Binding-site contacts:
Ligand atom C6 contacts residue ILE200 of chain 1.B at 3.9 Å (hydrophobic).
Ligand atom C6 contacts residue ASN199 of chain 1.B at 3.4 Å.
Ligand atom O3' contacts residue ASN183 of chain 1.B at 2.9 Å.
Ligand atom N3 contacts residue LEU161 of chain 1.B at 3.4 Å.
Ligand atom N1 contacts residue ASN199 of chain 1.B at 3.2 Å (h-bond).
Ligand atom C1' contacts residue ASP181 of chain 1.B at 3.6 Å.
Ligand atom C5' contacts residue ARG39 of chain 1.B at 3.0 Å.
Ligand atom C8 contacts residue ALA36 of chain 1.B at 3.0 Å (hydrophobic).
Ligand atom O2' contacts residue LEU182 of chain 1.B at 3.2 Å (h-bond).
Ligand atom N1 contacts residue ILE200 of chain 1.B at 2.8 Å (h-bond).
Ligand atom C8 contacts residue GLY40 of chain 1.B at 3.7 Å.
Ligand atom N6 contacts residue ASN199 of chain 1.B at 2.9 Å (h-bond).
Ligand atom C3' contacts residue ARG39 of chain 1.B at 3.8 Å.
Ligand atom C2 contacts residue ASP198 of chain 1.B at 3.4 Å.
Ligand atom C2 contacts residue ILE200 of chain 1.B at 3.2 Å (hydrophobic).
Ligand atom O2' contacts residue ASP181 of chain 1.B at 2.9 Å (salt-bridge).
Ligand atom C2' contacts residue GLY40 of chain 1.B at 3.8 Å.
Ligand atom C2 contacts residue LEU161 of chain 1.B at 3.6 Å (hydrophobic).
Ligand atom C2' contacts residue ASP181 of chain 1.B at 3.5 Å.
Ligand atom C2 contacts residue ASN199 of chain 1.B at 3.7 Å.
Ligand atom C4 contacts residue LEU161 of chain 1.B at 3.4 Å (hydrophobic).
Ligand atom C5' contacts residue ALA36 of chain 1.B at 3.8 Å (hydrophobic).
Ligand atom O5' contacts residue ARG39 of chain 1.B at 3.8 Å.
Ligand atom C1' contacts residue LEU161 of chain 1.B at 3.8 Å (hydrophobic).
Ligand atom O5' contacts residue LEU161 of chain 1.B at 3.5 Å (h-bond).
Ligand atom N7 contacts residue LEU161 of chain 1.B at 3.7 Å.
Ligand atom O5' contacts residue GLU162 of chain 1.B at 3.8 Å.
Ligand atom O3' contacts residue ASP181 of chain 1.B at 2.8 Å (salt-bridge).
Ligand atom C2 contacts residue LEU182 of chain 1.B at 3.7 Å (hydrophobic).
Ligand atom C5 contacts residue LEU161 of chain 1.B at 3.6 Å (hydrophobic).
Ligand atom N1 contacts residue LEU182 of chain 1.B at 3.7 Å.
Ligand atom N9 contacts residue LEU161 of chain 1.B at 3.5 Å.
Ligand atom C3' contacts residue ASP181 of chain 1.B at 3.5 Å.
Ligand atom C4' contacts residue ASP181 of chain 1.B at 3.5 Å.
Ligand atom N3 contacts residue LEU182 of chain 1.B at 3.4 Å (h-bond).
Ligand atom O4' contacts residue LEU161 of chain 1.B at 3.6 Å.
Ligand atom N7 contacts residue ALA36 of chain 1.B at 3.9 Å.
Ligand atom C8 contacts residue LEU161 of chain 1.B at 3.9 Å (hydrophobic).
Ligand atom N6 contacts residue LEU83 of chain 1.B at 3.6 Å.
Ligand atom O2' contacts residue ASN183 of chain 1.B at 2.9 Å (h-bond).

Sequence of chain 1.B:
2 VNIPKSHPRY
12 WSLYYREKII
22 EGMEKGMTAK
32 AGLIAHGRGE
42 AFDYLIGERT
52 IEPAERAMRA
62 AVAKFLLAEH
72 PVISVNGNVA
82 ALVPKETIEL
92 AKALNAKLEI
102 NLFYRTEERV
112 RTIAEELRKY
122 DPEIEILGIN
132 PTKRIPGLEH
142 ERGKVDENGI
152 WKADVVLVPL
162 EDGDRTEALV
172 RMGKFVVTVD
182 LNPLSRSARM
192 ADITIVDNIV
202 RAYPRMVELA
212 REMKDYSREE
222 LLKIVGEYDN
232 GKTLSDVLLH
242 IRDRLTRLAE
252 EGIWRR

A protein and the small-molecule ligand that binds it are described below.
Small molecule (SMILES): Nc1ncnc2c1ncn2[C@@H]1O[C@H](CO)[C@@H](O)[C@H]1O